Binding-site contacts:
Ligand atom C13 contacts residue GLU89 of chain 2.A at 3.5 Å.
Ligand atom N2 contacts residue HIS378 of chain 2.A at 2.8 Å (h-bond).
Ligand atom N5 contacts residue LEU137 of chain 2.A at 3.6 Å.
Ligand atom C10 contacts residue GLU89 of chain 2.A at 3.6 Å.
Ligand atom O4' contacts residue GLY676 of chain 2.A at 2.9 Å (h-bond).
Ligand atom O4' contacts residue SER675 of chain 2.A at 3.6 Å.
Ligand atom O4' contacts residue ASN485 of chain 2.A at 3.6 Å.
Ligand atom C2' contacts residue HIS378 of chain 2.A at 3.5 Å.
Ligand atom O3' contacts residue SER675 of chain 2.A at 3.1 Å (h-bond).
Ligand atom O12 contacts residue ASN283 of chain 2.A at 3.4 Å (h-bond).
Ligand atom C13 contacts residue ASN283 of chain 2.A at 3.2 Å.
Ligand atom O2' contacts residue ASN285 of chain 2.A at 2.9 Å (h-bond).
Ligand atom O6' contacts residue HIS378 of chain 2.A at 2.7 Å (h-bond).
Ligand atom C10 contacts residue ASN283 of chain 2.A at 3.4 Å.
Ligand atom C6' contacts residue HIS378 of chain 2.A at 3.5 Å.
Ligand atom O2' contacts residue TYR574 of chain 2.A at 3.0 Å (h-bond).
Ligand atom C9 contacts residue ASN283 of chain 2.A at 3.5 Å.
Ligand atom C13 contacts residue ARG293 of chain 2.A at 3.7 Å.
Ligand atom O5' contacts residue HIS378 of chain 2.A at 3.8 Å.
Ligand atom O12 contacts residue PHE286 of chain 2.A at 3.7 Å.
Ligand atom N3 contacts residue HIS378 of chain 2.A at 3.7 Å.
Ligand atom O3' contacts residue ALA674 of chain 2.A at 3.2 Å (h-bond).
Ligand atom O2' contacts residue GLU673 of chain 2.A at 3.1 Å (salt-bridge).
Ligand atom O6' contacts residue ASN485 of chain 2.A at 2.8 Å (h-bond).
Ligand atom O3' contacts residue GLY676 of chain 2.A at 3.1 Å (h-bond).
Ligand atom C6' contacts residue ASN485 of chain 2.A at 3.4 Å.
Ligand atom C8 contacts residue ASN285 of chain 2.A at 3.8 Å.
Ligand atom C6 contacts residue ASN285 of chain 2.A at 3.5 Å.
Ligand atom O3' contacts residue GLU673 of chain 2.A at 2.7 Å (salt-bridge).
Ligand atom C1 contacts residue HIS378 of chain 2.A at 3.8 Å.
Ligand atom C7 contacts residue ASN285 of chain 2.A at 3.5 Å.
Ligand atom C1 contacts residue ASN285 of chain 2.A at 3.4 Å.
Ligand atom C4 contacts residue ASN285 of chain 2.A at 3.5 Å.
Ligand atom N2 contacts residue ASN285 of chain 2.A at 3.5 Å (h-bond).
Ligand atom N3 contacts residue ASN285 of chain 2.A at 3.6 Å (h-bond).
Ligand atom C11 contacts residue ASN285 of chain 2.A at 3.8 Å.
Ligand atom C3' contacts residue GLU673 of chain 2.A at 3.3 Å.
Ligand atom N5 contacts residue ASN285 of chain 2.A at 3.4 Å (h-bond).
Ligand atom C4' contacts residue GLY676 of chain 2.A at 3.8 Å.
Ligand atom C8 contacts residue HIS342 of chain 2.A at 3.7 Å.

Sequence of chain 2.A:
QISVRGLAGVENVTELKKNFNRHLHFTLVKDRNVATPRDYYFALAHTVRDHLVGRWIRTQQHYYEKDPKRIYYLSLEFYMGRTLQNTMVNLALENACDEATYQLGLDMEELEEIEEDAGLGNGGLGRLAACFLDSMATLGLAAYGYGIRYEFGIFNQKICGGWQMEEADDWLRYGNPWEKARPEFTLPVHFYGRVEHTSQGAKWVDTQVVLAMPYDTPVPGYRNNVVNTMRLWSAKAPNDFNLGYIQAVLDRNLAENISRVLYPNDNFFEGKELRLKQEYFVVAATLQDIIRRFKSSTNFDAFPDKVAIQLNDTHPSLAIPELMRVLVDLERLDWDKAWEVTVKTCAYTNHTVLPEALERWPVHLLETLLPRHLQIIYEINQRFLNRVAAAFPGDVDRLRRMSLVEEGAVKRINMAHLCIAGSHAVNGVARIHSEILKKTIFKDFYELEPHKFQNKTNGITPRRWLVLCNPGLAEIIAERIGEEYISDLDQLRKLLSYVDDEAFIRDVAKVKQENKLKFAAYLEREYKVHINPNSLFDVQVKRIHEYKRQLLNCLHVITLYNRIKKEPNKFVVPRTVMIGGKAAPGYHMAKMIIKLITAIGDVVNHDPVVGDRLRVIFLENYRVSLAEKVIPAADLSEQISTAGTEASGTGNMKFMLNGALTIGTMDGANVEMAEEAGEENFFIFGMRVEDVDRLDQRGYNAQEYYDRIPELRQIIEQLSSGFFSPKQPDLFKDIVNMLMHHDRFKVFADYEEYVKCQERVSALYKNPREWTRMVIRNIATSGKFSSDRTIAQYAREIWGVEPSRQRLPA

A protein and the small-molecule ligand that binds it are described below.
Small molecule (SMILES): COc1ccc(-c2nc([C@@H]3O[C@H](CO)[C@@H](O)[C@H](O)[C@H]3O)n[nH]2)cc1